Sequence of chain 1.A:
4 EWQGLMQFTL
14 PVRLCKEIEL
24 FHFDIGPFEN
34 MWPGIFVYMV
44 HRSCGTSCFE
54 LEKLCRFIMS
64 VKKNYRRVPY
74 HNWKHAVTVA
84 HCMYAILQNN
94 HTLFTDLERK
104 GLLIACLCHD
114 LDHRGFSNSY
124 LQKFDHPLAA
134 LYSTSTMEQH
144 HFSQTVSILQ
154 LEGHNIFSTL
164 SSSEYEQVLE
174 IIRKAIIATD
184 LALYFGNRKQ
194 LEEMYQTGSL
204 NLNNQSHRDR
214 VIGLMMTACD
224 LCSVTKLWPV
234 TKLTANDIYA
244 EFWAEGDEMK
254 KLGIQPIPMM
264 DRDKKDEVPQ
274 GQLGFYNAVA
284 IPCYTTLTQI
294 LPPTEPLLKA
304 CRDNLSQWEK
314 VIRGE

A protein and the small-molecule ligand that binds it are described below.
Small molecule (SMILES): COc1cn(-c2ccc(N3CCOC3=O)cc2F)nc(-c2ccnn2-c2ccccc2)c1=O

Binding-site contacts:
Ligand atom C18 contacts residue ILE241 of chain 1.A at 3.9 Å (hydrophobic).
Ligand atom C2 contacts residue PHE278 of chain 1.A at 3.9 Å (hydrophobic).
Ligand atom C19 contacts residue ILE241 of chain 1.A at 3.8 Å (hydrophobic).
Ligand atom C27 contacts residue LEU224 of chain 1.A at 3.9 Å (hydrophobic).
Ligand atom O30 contacts residue PHE278 of chain 1.A at 3.8 Å.
Ligand atom C29 contacts residue GLN275 of chain 1.A at 3.9 Å.
Ligand atom C32 contacts residue PHE278 of chain 1.A at 3.8 Å (hydrophobic).
Ligand atom O30 contacts residue TYR242 of chain 1.A at 3.4 Å (h-bond).
Ligand atom C5 contacts residue LEU184 of chain 1.A at 3.9 Å (hydrophobic).
Ligand atom O30 contacts residue GLN275 of chain 1.A at 2.9 Å (h-bond).
Ligand atom O33 contacts residue PHE278 of chain 1.A at 3.8 Å.
Ligand atom C2 contacts residue LEU184 of chain 1.A at 3.8 Å (hydrophobic).
Ligand atom O12 contacts residue PHE188 of chain 1.A at 3.8 Å.
Ligand atom N14 contacts residue PHE278 of chain 1.A at 3.4 Å.
Ligand atom F1 contacts residue PHE278 of chain 1.A at 3.3 Å.
Ligand atom C28 contacts residue PHE278 of chain 1.A at 3.5 Å (hydrophobic).
Ligand atom C31 contacts residue PHE278 of chain 1.A at 3.9 Å (hydrophobic).
Ligand atom C16 contacts residue PHE278 of chain 1.A at 3.4 Å (hydrophobic).
Ligand atom C25 contacts residue HIS74 of chain 1.A at 3.7 Å.
Ligand atom N15 contacts residue PHE278 of chain 1.A at 3.4 Å.
Ligand atom C23 contacts residue ILE241 of chain 1.A at 3.9 Å (hydrophobic).
Ligand atom C13 contacts residue PHE278 of chain 1.A at 3.9 Å (hydrophobic).
Ligand atom N21 contacts residue LEU224 of chain 1.A at 3.9 Å.
Ligand atom C24 contacts residue HIS74 of chain 1.A at 3.7 Å.
Ligand atom N14 contacts residue PHE245 of chain 1.A at 3.9 Å.
Ligand atom C4 contacts residue LEU184 of chain 1.A at 3.6 Å (hydrophobic).
Ligand atom C18 contacts residue PHE278 of chain 1.A at 3.5 Å (hydrophobic).
Ligand atom C17 contacts residue PHE278 of chain 1.A at 3.6 Å (hydrophobic).
Ligand atom C29 contacts residue PHE278 of chain 1.A at 3.5 Å (hydrophobic).
Ligand atom N20 contacts residue LEU224 of chain 1.A at 3.6 Å.
Ligand atom C32 contacts residue GLN275 of chain 1.A at 3.8 Å.
Ligand atom O10 contacts residue ALA185 of chain 1.A at 3.4 Å (h-bond).
Ligand atom C24 contacts residue PHE245 of chain 1.A at 3.9 Å (hydrophobic).
Ligand atom C31 contacts residue TYR242 of chain 1.A at 3.5 Å (hydrophobic).
Ligand atom C28 contacts residue PHE245 of chain 1.A at 3.9 Å (hydrophobic).
Ligand atom C3 contacts residue LEU184 of chain 1.A at 3.6 Å (hydrophobic).
Ligand atom C31 contacts residue GLN275 of chain 1.A at 4.0 Å.
Ligand atom O33 contacts residue GLN275 of chain 1.A at 3.1 Å (h-bond).
Ligand atom N20 contacts residue TYR73 of chain 1.A at 3.7 Å.
Ligand atom C9 contacts residue ALA185 of chain 1.A at 3.9 Å (hydrophobic).